A protein and the small-molecule ligand that binds it are described below.
Small molecule (SMILES): Nc1ccn([C@H]2C[C@H](O[P](=O)(O)OC[C@H]3O[C@@H](n4cnc5c(N)ncnc54)C[C@@H]3O[P](=O)(O)OC[C@H]3O[C@@H](n4cnc5c(=O)nc(N)[nH]c54)C[C@@H]3O[P](=O)(O)OC[C@H]3O[C@@H](n4cnc5c(=O)nc(N)[nH]c54)C[C@@H]3O[P](=O)(O)OC[C@H]3O[C@@H](n4ccc(N)nc4=O)C[C@@H]3O[P](=O)(O)OC[C@H]3O[C@@H](n4ccc(N)nc4=O)C[C@@H]3O[P](=O)(O)OC[C@H]3O[C@@H](n4cnc5c(N)ncnc54)C[C@@H]3O[P](=O)(O)OC[C@H]3O[C@@H](n4cnc5c(N)ncnc54)C[C@@H]3O)[C@@H](COP(=O)=O)O2)c(=O)n1

Binding-site contacts:
Ligand atom N3 contacts residue DG2 of chain 47.B at 2.9 Å (h-bond).
Ligand atom C4 contacts residue ASP497 of chain 47.A at 3.1 Å.
Ligand atom C6 contacts residue ASN491 of chain 49.A at 3.1 Å.
Ligand atom O2 contacts residue DG2 of chain 47.B at 2.8 Å (h-bond).
Ligand atom O4' contacts residue THR558 of chain 49.A at 3.1 Å.
Ligand atom N4 contacts residue ASN491 of chain 49.A at 2.7 Å (h-bond).
Ligand atom N4 contacts residue DG2 of chain 47.B at 2.9 Å (h-bond).
Ligand atom N4 contacts residue ARG170 of chain 49.A at 0.6 Å (salt-bridge).
Ligand atom OP2 contacts residue SER287 of chain 47.A at 2.9 Å.
Ligand atom OP1 contacts residue GLY284 of chain 47.A at 3.0 Å.
Ligand atom N1 contacts residue PRO545 of chain 49.A at 3.2 Å.
Ligand atom C2 contacts residue MET398 of chain 47.A at 2.7 Å (hydrophobic).
Ligand atom O3' contacts residue PRO289 of chain 47.A at 3.1 Å.
Ligand atom N2 contacts residue SER403 of chain 47.A at 3.0 Å (h-bond).
Ligand atom N2 contacts residue ASP401 of chain 47.A at 2.8 Å (salt-bridge).
Ligand atom N6 contacts residue SER555 of chain 49.A at 3.1 Å.
Ligand atom OP2 contacts residue VAL492 of chain 49.A at 2.5 Å (h-bond).
Ligand atom O2 contacts residue LYS559 of chain 49.A at 2.8 Å (salt-bridge).
Ligand atom N1 contacts residue MET398 of chain 47.A at 3.0 Å.
Ligand atom OP1 contacts residue PRO289 of chain 47.A at 3.2 Å.
Ligand atom O3' contacts residue LYS178 of chain 49.A at 2.9 Å.
Ligand atom N7 contacts residue THR498 of chain 47.A at 3.1 Å.
Ligand atom C5 contacts residue ASN491 of chain 49.A at 2.3 Å.
Ligand atom N6 contacts residue GLN410 of chain 49.A at 2.7 Å (h-bond).
Ligand atom C4 contacts residue ARG170 of chain 49.A at 1.2 Å.
Ligand atom N7 contacts residue GLN499 of chain 47.A at 2.8 Å (h-bond).
Ligand atom O3' contacts residue VAL492 of chain 49.A at 3.2 Å.
Ligand atom C4 contacts residue ASN491 of chain 49.A at 2.5 Å.
Ligand atom C5 contacts residue ASP497 of chain 47.A at 3.1 Å.
Ligand atom C2 contacts residue ASP399 of chain 47.A at 3.1 Å.
Ligand atom N1 contacts residue ASP401 of chain 47.A at 2.6 Å (salt-bridge).
Ligand atom OP2 contacts residue ASN491 of chain 49.A at 2.9 Å.
Ligand atom O4' contacts residue GLN499 of chain 47.A at 3.0 Å (h-bond).
Ligand atom O2 contacts residue THR558 of chain 49.A at 2.7 Å (h-bond).
Ligand atom C5 contacts residue ARG170 of chain 49.A at 2.4 Å.
Ligand atom C2 contacts residue ASP401 of chain 47.A at 3.1 Å.
Ligand atom OP1 contacts residue PRO501 of chain 47.A at 3.1 Å.
Ligand atom N3 contacts residue ARG170 of chain 49.A at 2.0 Å (salt-bridge).
Ligand atom O6 contacts residue ASP401 of chain 47.A at 2.7 Å (salt-bridge).
Ligand atom O2 contacts residue PRO171 of chain 49.A at 3.0 Å (h-bond).

Sequence of chain 47.A:
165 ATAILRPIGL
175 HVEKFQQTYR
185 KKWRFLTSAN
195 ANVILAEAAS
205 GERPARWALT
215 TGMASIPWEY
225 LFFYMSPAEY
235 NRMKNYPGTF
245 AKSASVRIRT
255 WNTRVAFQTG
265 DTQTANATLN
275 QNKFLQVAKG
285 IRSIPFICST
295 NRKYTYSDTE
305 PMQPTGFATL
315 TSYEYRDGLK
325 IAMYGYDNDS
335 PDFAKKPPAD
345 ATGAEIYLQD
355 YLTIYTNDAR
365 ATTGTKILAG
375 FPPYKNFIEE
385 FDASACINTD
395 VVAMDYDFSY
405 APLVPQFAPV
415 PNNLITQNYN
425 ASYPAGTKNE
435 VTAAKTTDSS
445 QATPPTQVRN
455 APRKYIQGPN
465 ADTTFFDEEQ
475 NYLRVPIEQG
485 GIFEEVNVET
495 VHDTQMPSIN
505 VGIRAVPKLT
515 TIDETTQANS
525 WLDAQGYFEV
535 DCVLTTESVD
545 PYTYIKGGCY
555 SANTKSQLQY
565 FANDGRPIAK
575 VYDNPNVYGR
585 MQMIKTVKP

Sequence of chain 49.A:
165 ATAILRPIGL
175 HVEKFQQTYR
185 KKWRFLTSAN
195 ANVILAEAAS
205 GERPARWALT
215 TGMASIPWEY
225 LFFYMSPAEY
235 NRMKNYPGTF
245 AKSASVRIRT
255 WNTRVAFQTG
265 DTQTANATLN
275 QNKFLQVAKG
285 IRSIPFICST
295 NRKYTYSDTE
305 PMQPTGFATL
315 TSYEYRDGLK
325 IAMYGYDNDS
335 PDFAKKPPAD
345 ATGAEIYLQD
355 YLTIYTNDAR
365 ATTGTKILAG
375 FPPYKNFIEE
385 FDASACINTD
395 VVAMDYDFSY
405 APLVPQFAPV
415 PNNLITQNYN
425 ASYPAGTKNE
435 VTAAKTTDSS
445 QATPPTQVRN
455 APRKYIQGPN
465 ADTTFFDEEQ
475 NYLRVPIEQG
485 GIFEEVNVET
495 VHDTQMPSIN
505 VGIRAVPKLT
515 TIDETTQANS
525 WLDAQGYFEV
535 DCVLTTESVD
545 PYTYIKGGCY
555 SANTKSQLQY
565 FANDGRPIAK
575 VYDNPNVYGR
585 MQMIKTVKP